Binding-site contacts:
Ligand atom C8 contacts residue SER102 of chain 1.B at 3.4 Å.
Ligand atom C5 contacts residue ASN100 of chain 1.B at 3.6 Å.
Ligand atom C2 contacts residue ASN100 of chain 1.B at 2.4 Å.
Ligand atom C7 contacts residue SER102 of chain 1.B at 4.2 Å.
Ligand atom C3 contacts residue ASN100 of chain 1.B at 3.8 Å.
Ligand atom C4 contacts residue ASN100 of chain 1.B at 4.2 Å.
Ligand atom O6 contacts residue PRO98 of chain 1.B at 4.4 Å.
Ligand atom O7 contacts residue ASN100 of chain 1.B at 4.5 Å.
Ligand atom C7 contacts residue ASN100 of chain 1.B at 4.0 Å.
Ligand atom O5 contacts residue ASN100 of chain 1.B at 2.3 Å (h-bond).
Ligand atom C1 contacts residue ASN100 of chain 1.B at 1.4 Å.
Ligand atom N2 contacts residue ASN100 of chain 1.B at 3.0 Å (h-bond).
Ligand atom N2 contacts residue SER102 of chain 1.B at 4.1 Å.

A small-molecule ligand and the protein it binds are described below.
Small molecule (SMILES): CC(=O)N[C@@H]1[C@@H](O)[C@H](O)[C@@H](CO)O[C@H]1O

Sequence of chain 1.B:
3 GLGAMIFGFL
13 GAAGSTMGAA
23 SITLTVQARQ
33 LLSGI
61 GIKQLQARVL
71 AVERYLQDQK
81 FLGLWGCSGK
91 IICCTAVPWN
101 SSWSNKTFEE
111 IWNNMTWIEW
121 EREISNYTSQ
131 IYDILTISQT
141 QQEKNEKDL